Binding-site contacts:
Ligand atom C7 contacts residue ASN202 of chain 1.A at 3.4 Å.
Ligand atom C5 contacts residue ASN202 of chain 1.A at 3.7 Å.
Ligand atom O5 contacts residue ASN202 of chain 1.A at 2.4 Å (h-bond).
Ligand atom N2 contacts residue ASN202 of chain 1.A at 3.0 Å (h-bond).
Ligand atom C2 contacts residue ASN202 of chain 1.A at 2.5 Å.
Ligand atom C8 contacts residue ASN202 of chain 1.A at 4.2 Å.
Ligand atom C3 contacts residue ASN202 of chain 1.A at 3.9 Å.
Ligand atom C1 contacts residue ASN202 of chain 1.A at 1.4 Å.
Ligand atom O7 contacts residue ASN202 of chain 1.A at 3.4 Å (h-bond).
Ligand atom C4 contacts residue ASN202 of chain 1.A at 4.3 Å.

The small molecule below binds the protein below.
Small molecule (SMILES): CC(=O)N[C@@H]1[C@@H](O)[C@H](O)[C@@H](CO)O[C@H]1O

Sequence of chain 1.A:
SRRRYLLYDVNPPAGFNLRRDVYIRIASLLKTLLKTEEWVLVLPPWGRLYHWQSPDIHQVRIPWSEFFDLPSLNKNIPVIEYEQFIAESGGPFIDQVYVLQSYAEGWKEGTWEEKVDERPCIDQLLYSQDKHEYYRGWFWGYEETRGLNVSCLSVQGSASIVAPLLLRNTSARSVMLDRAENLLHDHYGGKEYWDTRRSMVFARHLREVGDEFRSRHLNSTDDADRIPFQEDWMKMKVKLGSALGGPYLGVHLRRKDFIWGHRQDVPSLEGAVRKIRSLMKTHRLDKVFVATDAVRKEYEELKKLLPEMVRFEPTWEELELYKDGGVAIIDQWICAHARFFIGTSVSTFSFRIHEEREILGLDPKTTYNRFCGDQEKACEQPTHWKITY